The protein below binds the small molecule below.
Small molecule (SMILES): CCc1c(C(=O)NCCc2ccc(N3CCCCC3)cc2)[nH]c2ccc(Cl)cc12

Sequence of chain 1.A:
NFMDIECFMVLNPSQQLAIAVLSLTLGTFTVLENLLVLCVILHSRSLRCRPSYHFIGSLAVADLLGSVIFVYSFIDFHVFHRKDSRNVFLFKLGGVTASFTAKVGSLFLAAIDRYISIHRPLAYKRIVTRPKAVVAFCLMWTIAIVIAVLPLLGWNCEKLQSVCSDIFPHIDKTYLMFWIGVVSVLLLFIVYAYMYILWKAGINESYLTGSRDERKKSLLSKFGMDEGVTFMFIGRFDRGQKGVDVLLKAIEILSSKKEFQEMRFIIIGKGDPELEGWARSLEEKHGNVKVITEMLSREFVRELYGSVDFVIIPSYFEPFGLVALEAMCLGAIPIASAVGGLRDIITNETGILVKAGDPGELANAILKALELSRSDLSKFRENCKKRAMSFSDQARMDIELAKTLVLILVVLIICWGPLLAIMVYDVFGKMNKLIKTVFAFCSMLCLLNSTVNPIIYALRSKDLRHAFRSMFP

Binding-site contacts:
Ligand atom CBB contacts residue HIS62 of chain 1.A at 3.5 Å.
Ligand atom CAD contacts residue TRP149 of chain 1.A at 4.3 Å (hydrophobic).
Ligand atom CL contacts residue HIS62 of chain 1.A at 3.0 Å.
Ligand atom OAU contacts residue TRP149 of chain 1.A at 4.5 Å.
Ligand atom CAX contacts residue VAL69 of chain 1.A at 4.0 Å (hydrophobic).
Ligand atom CAS contacts residue CYS146 of chain 1.A at 4.4 Å (hydrophobic).
Ligand atom CAX contacts residue SER66 of chain 1.A at 3.5 Å.
Ligand atom CAO contacts residue ILE153 of chain 1.A at 3.6 Å (hydrophobic).
Ligand atom CAR contacts residue THR150 of chain 1.A at 4.2 Å.
Ligand atom CAX contacts residue GLY65 of chain 1.A at 3.4 Å.
Ligand atom CAZ contacts residue SER66 of chain 1.A at 4.3 Å.
Ligand atom CAL contacts residue THR150 of chain 1.A at 4.1 Å.
Ligand atom NAF contacts residue CYS146 of chain 1.A at 4.3 Å.
Ligand atom CAI contacts residue CYS146 of chain 1.A at 4.2 Å (hydrophobic).
Ligand atom CAH contacts residue TRP149 of chain 1.A at 4.5 Å (hydrophobic).
Ligand atom NAV contacts residue TRP149 of chain 1.A at 4.3 Å.
Ligand atom CAQ contacts residue THR150 of chain 1.A at 4.2 Å.
Ligand atom NAM contacts residue THR150 of chain 1.A at 4.4 Å.
Ligand atom CAT contacts residue THR150 of chain 1.A at 3.9 Å.
Ligand atom CAZ contacts residue GLY65 of chain 1.A at 4.5 Å.
Ligand atom CAA contacts residue CYS146 of chain 1.A at 3.8 Å (hydrophobic).
Ligand atom CAN contacts residue ILE153 of chain 1.A at 4.3 Å (hydrophobic).
Ligand atom CAB contacts residue CYS146 of chain 1.A at 3.4 Å (hydrophobic).
Ligand atom CAT contacts residue CYS146 of chain 1.A at 3.8 Å (hydrophobic).
Ligand atom CAW contacts residue SER66 of chain 1.A at 4.3 Å.
Ligand atom CBC contacts residue HIS62 of chain 1.A at 4.4 Å.
Ligand atom NAF contacts residue TRP149 of chain 1.A at 3.8 Å.
Ligand atom CAE contacts residue TRP149 of chain 1.A at 4.2 Å (hydrophobic).
Ligand atom CAZ contacts residue HIS62 of chain 1.A at 3.5 Å.
Ligand atom CAH contacts residue CYS146 of chain 1.A at 4.0 Å (hydrophobic).
Ligand atom CAS contacts residue THR150 of chain 1.A at 3.5 Å.
Ligand atom CAY contacts residue HIS62 of chain 1.A at 4.3 Å.
Ligand atom CAG contacts residue TRP149 of chain 1.A at 3.5 Å (hydrophobic).
Ligand atom CAK contacts residue ILE153 of chain 1.A at 4.4 Å (hydrophobic).
Ligand atom CAY contacts residue SER66 of chain 1.A at 3.3 Å.
Ligand atom CAY contacts residue GLY65 of chain 1.A at 3.3 Å.
Ligand atom CAG contacts residue CYS146 of chain 1.A at 4.3 Å (hydrophobic).